A small-molecule ligand and the protein it binds are described below.
Small molecule (SMILES): CC(=O)N[C@@H]1[C@@H](O)[C@H](O)[C@@H](CO)O[C@H]1O

Binding-site contacts:
Ligand atom C4 contacts residue ASN165 of chain 1.B at 4.2 Å.
Ligand atom C7 contacts residue ASN165 of chain 1.B at 3.9 Å.
Ligand atom O7 contacts residue SER112 of chain 1.B at 4.5 Å.
Ligand atom N2 contacts residue GLU132 of chain 1.B at 3.8 Å.
Ligand atom C2 contacts residue ASN165 of chain 1.B at 2.5 Å.
Ligand atom C8 contacts residue GLU132 of chain 1.B at 3.3 Å.
Ligand atom C8 contacts residue SER112 of chain 1.B at 4.0 Å.
Ligand atom C8 contacts residue ASN164 of chain 1.B at 3.8 Å.
Ligand atom C3 contacts residue ASN165 of chain 1.B at 3.8 Å.
Ligand atom O7 contacts residue GLU132 of chain 1.B at 3.3 Å (salt-bridge).
Ligand atom N2 contacts residue ASN164 of chain 1.B at 4.3 Å.
Ligand atom N2 contacts residue ASN165 of chain 1.B at 2.9 Å (h-bond).
Ligand atom C1 contacts residue ASN165 of chain 1.B at 1.4 Å.
Ligand atom O5 contacts residue ASN165 of chain 1.B at 2.4 Å (h-bond).
Ligand atom C7 contacts residue GLU132 of chain 1.B at 3.2 Å.
Ligand atom C5 contacts residue ASN165 of chain 1.B at 3.7 Å.

Sequence of chain 1.B:
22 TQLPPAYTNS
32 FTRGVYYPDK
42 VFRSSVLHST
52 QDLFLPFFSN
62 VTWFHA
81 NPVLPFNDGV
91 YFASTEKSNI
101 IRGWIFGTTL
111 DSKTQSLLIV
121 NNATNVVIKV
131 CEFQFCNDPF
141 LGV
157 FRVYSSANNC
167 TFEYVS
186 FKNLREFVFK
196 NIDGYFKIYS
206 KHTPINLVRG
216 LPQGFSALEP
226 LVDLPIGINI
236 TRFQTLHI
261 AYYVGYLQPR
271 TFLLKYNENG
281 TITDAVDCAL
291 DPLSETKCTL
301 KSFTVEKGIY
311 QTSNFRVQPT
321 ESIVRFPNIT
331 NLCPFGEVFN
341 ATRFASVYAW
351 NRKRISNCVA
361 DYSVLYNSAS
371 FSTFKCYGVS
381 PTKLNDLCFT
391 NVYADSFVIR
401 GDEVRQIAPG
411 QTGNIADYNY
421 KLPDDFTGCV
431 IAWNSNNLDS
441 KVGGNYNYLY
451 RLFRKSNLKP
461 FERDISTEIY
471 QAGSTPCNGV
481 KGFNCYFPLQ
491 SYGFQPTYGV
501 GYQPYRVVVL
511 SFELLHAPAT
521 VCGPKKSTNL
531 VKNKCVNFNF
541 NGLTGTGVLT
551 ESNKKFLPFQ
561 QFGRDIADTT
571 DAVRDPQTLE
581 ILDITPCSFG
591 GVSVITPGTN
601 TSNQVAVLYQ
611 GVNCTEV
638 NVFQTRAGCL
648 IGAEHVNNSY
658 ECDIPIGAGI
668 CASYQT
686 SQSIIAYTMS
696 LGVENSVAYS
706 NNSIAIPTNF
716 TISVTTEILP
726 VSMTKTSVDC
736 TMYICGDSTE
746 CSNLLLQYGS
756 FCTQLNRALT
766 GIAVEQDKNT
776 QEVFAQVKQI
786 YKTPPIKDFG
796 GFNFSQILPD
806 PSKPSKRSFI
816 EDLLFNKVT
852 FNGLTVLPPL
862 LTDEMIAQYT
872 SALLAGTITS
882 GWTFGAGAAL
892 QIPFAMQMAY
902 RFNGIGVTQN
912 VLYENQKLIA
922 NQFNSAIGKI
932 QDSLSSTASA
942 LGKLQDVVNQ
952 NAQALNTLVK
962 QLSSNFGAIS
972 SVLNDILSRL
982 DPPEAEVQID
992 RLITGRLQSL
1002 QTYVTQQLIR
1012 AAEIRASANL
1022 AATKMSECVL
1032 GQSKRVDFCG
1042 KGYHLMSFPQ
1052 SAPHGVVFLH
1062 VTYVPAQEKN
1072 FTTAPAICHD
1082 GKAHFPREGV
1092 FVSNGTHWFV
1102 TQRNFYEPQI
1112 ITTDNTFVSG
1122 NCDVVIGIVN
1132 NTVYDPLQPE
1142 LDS